Sequence of chain 1.A:
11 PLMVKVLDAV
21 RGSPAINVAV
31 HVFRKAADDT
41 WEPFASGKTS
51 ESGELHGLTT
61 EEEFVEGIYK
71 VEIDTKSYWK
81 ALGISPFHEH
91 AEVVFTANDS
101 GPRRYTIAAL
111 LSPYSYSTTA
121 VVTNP

A protein and the small-molecule ligand that binds it are described below.
Small molecule (SMILES): Cc1cc(/C=C/c2ccccc2)cc(C)c1O

Binding-site contacts:
Ligand atom CAJ contacts residue LEU17 of chain 2.A at 3.9 Å (hydrophobic).
Ligand atom CAH contacts residue LJ11 of chain 2.C at 1.0 Å.
Ligand atom OAC contacts residue SER117 of chain 1.A at 3.9 Å.
Ligand atom CAA contacts residue ALA108 of chain 2.A at 3.9 Å (hydrophobic).
Ligand atom CAG contacts residue LJ11 of chain 2.C at 0.8 Å.
Ligand atom CAA contacts residue LJ11 of chain 2.C at 0.5 Å.
Ligand atom CAA contacts residue THR118 of chain 2.A at 3.8 Å.
Ligand atom CAJ contacts residue LJ11 of chain 2.C at 1.0 Å.
Ligand atom CAD contacts residue LJ11 of chain 2.C at 1.0 Å.
Ligand atom CAN contacts residue LJ11 of chain 2.C at 0.5 Å.
Ligand atom OAC contacts residue LEU110 of chain 1.A at 3.8 Å.
Ligand atom OAC contacts residue LJ11 of chain 2.C at 0.5 Å (h-bond).
Ligand atom CAB contacts residue THR118 of chain 1.A at 3.7 Å.
Ligand atom OAC contacts residue SER117 of chain 2.A at 3.5 Å.
Ligand atom CAA contacts residue THR119 of chain 2.A at 3.8 Å.
Ligand atom CAI contacts residue LJ11 of chain 2.C at 0.7 Å.
Ligand atom CAG contacts residue LYS15 of chain 1.A at 3.7 Å.
Ligand atom CAE contacts residue LJ11 of chain 2.C at 1.0 Å.
Ligand atom CAN contacts residue LEU110 of chain 1.A at 3.8 Å (hydrophobic).
Ligand atom CAE contacts residue LEU17 of chain 1.A at 3.6 Å (hydrophobic).
Ligand atom CAM contacts residue LEU110 of chain 1.A at 3.9 Å (hydrophobic).
Ligand atom CAM contacts residue LJ11 of chain 2.C at 0.5 Å.
Ligand atom CAQ contacts residue LJ11 of chain 2.C at 0.3 Å.
Ligand atom CAF contacts residue LJ11 of chain 2.C at 0.8 Å.
Ligand atom CAK contacts residue THR119 of chain 2.A at 3.9 Å.
Ligand atom CAF contacts residue LYS15 of chain 1.A at 3.7 Å.
Ligand atom CAL contacts residue LJ11 of chain 2.C at 1.1 Å.
Ligand atom CAH contacts residue LYS15 of chain 2.A at 3.6 Å.
Ligand atom CAJ contacts residue ALA108 of chain 1.A at 3.9 Å (hydrophobic).
Ligand atom CAD contacts residue LEU17 of chain 2.A at 3.9 Å (hydrophobic).
Ligand atom CAG contacts residue LYS15 of chain 2.A at 3.7 Å.
Ligand atom CAP contacts residue LJ11 of chain 2.C at 1.3 Å.
Ligand atom CAB contacts residue LJ11 of chain 2.C at 0.5 Å.
Ligand atom OAC contacts residue LEU110 of chain 2.A at 3.7 Å.
Ligand atom CAQ contacts residue LEU110 of chain 1.A at 3.8 Å (hydrophobic).
Ligand atom CAB contacts residue SER117 of chain 1.A at 3.3 Å.
Ligand atom CAA contacts residue SER117 of chain 2.A at 3.5 Å.
Ligand atom CAK contacts residue LJ11 of chain 2.C at 1.1 Å.
Ligand atom CAO contacts residue LJ11 of chain 2.C at 0.7 Å.
Ligand atom CAF contacts residue LYS15 of chain 2.A at 3.4 Å.

Sequence of chain 2.A:
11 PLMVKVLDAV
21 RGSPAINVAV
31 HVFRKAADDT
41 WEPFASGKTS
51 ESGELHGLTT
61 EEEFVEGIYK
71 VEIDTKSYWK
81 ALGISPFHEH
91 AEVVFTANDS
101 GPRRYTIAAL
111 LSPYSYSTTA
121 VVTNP